Sequence of chain 1.B:
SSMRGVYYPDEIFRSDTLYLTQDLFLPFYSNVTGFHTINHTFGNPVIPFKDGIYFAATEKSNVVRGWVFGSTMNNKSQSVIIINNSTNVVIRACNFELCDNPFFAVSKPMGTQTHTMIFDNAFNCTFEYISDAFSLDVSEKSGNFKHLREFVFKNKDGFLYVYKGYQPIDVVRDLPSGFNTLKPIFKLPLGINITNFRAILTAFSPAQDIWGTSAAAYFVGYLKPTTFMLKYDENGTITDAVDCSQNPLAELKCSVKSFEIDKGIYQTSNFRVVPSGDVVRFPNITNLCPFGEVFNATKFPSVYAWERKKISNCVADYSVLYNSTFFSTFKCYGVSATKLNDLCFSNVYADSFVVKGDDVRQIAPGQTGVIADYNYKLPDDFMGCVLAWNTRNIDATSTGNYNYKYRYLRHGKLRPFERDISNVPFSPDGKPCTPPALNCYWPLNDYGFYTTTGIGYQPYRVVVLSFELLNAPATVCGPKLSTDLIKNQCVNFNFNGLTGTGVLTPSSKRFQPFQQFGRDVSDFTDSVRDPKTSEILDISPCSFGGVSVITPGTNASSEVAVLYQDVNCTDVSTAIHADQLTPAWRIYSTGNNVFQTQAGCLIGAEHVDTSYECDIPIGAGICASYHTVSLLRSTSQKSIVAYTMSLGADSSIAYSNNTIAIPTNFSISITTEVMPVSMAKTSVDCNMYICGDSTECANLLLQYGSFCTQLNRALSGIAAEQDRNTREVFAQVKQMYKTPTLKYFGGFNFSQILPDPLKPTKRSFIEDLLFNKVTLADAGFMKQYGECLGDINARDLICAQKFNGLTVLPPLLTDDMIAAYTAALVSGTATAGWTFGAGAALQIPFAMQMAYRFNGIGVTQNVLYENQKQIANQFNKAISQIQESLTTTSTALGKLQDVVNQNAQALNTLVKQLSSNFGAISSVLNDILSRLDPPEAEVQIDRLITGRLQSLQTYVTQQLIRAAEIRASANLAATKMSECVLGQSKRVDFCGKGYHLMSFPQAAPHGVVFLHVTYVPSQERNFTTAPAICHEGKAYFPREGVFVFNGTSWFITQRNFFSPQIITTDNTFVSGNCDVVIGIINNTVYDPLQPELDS

This small molecule binds to this protein.
Small molecule (SMILES): CC(=O)N[C@@H]1[C@@H](O)[C@H](O)[C@@H](CO)O[C@H]1O

Binding-site contacts:
Ligand atom C1 contacts residue ASN602 of chain 1.B at 1.4 Å.
Ligand atom C5 contacts residue THR604 of chain 1.B at 3.7 Å.
Ligand atom N2 contacts residue ASN602 of chain 1.B at 3.0 Å (h-bond).
Ligand atom C5 contacts residue ASN602 of chain 1.B at 3.7 Å.
Ligand atom O5 contacts residue ASN602 of chain 1.B at 2.3 Å (h-bond).
Ligand atom C7 contacts residue ASN602 of chain 1.B at 3.1 Å.
Ligand atom C6 contacts residue THR604 of chain 1.B at 4.1 Å.
Ligand atom C1 contacts residue THR604 of chain 1.B at 3.9 Å.
Ligand atom C8 contacts residue ASN602 of chain 1.B at 4.5 Å.
Ligand atom O7 contacts residue ASN602 of chain 1.B at 2.8 Å (h-bond).
Ligand atom C4 contacts residue ASN602 of chain 1.B at 4.2 Å.
Ligand atom C2 contacts residue ASN602 of chain 1.B at 2.5 Å.
Ligand atom O5 contacts residue THR604 of chain 1.B at 3.4 Å (h-bond).
Ligand atom C3 contacts residue ASN602 of chain 1.B at 3.8 Å.